The small molecule below binds the protein below.
Small molecule (SMILES): CC(=O)N[C@@H]1[C@@H](O)[C@H](O)[C@@H](CO)O[C@H]1O

Binding-site contacts:
Ligand atom N2 contacts residue ASN160 of chain 2.C at 2.9 Å (h-bond).
Ligand atom C7 contacts residue ASN160 of chain 2.C at 3.2 Å.
Ligand atom O7 contacts residue ASN160 of chain 2.C at 3.2 Å.
Ligand atom C8 contacts residue ASN160 of chain 2.C at 4.4 Å.
Ligand atom C7 contacts residue THR162 of chain 2.C at 3.3 Å.
Ligand atom C3 contacts residue ASN160 of chain 2.C at 3.8 Å.
Ligand atom O5 contacts residue ASN160 of chain 2.C at 2.4 Å (h-bond).
Ligand atom O7 contacts residue THR162 of chain 2.C at 2.8 Å (h-bond).
Ligand atom O7 contacts residue TYR155 of chain 2.C at 4.5 Å.
Ligand atom C1 contacts residue ASN160 of chain 2.C at 1.4 Å.
Ligand atom C1 contacts residue TYR155 of chain 2.C at 4.5 Å (hydrophobic).
Ligand atom C4 contacts residue ASN160 of chain 2.C at 4.2 Å.
Ligand atom C7 contacts residue TYR155 of chain 2.C at 4.2 Å (hydrophobic).
Ligand atom C8 contacts residue THR162 of chain 2.C at 3.2 Å.
Ligand atom C8 contacts residue TYR155 of chain 2.C at 4.3 Å (hydrophobic).
Ligand atom C5 contacts residue ASN160 of chain 2.C at 3.7 Å.
Ligand atom C2 contacts residue ASN160 of chain 2.C at 2.5 Å.

Sequence of chain 2.C:
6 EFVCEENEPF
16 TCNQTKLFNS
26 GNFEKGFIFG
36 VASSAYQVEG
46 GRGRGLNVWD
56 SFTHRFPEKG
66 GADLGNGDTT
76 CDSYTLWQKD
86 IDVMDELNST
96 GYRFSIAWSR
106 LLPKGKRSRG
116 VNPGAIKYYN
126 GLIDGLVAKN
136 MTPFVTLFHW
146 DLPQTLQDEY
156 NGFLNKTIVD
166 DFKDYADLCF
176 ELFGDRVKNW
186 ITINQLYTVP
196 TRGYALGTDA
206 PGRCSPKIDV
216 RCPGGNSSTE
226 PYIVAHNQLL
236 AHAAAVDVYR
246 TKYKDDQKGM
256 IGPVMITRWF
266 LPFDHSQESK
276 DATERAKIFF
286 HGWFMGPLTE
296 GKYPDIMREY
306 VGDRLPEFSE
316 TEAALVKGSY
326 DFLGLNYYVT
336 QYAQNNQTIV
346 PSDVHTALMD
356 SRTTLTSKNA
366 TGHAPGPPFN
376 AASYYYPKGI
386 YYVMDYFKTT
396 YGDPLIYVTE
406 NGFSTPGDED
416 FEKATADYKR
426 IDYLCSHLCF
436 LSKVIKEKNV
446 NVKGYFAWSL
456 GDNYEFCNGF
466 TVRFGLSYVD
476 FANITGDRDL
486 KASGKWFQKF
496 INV